Sequence of chain 1.A:
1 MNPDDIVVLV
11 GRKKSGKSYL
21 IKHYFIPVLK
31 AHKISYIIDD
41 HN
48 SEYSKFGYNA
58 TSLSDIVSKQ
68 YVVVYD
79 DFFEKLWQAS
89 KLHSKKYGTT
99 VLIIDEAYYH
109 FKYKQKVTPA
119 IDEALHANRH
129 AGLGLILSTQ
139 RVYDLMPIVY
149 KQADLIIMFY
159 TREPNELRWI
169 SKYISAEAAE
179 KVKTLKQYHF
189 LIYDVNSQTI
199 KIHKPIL

The small molecule below binds the protein below.
Small molecule (SMILES): Nc1ncnc2c1ncn2[C@@H]1O[C@H](COP(=O)(O)OP(=O)(O)OP(O)(O)=S)[C@@H](O)[C@H]1O

Binding-site contacts:
Ligand atom N1 contacts residue GLN185 of chain 1.A at 3.7 Å.
Ligand atom C6 contacts residue LEU183 of chain 1.A at 4.1 Å (hydrophobic).
Ligand atom N7 contacts residue LEU183 of chain 1.A at 3.8 Å.
Ligand atom C5 contacts residue GLN185 of chain 1.A at 3.5 Å.
Ligand atom N6 contacts residue LEU183 of chain 1.A at 3.0 Å (h-bond).
Ligand atom C2 contacts residue GLN185 of chain 1.A at 3.7 Å.
Ligand atom C5 contacts residue LYS184 of chain 1.A at 4.1 Å.
Ligand atom N6 contacts residue TYR158 of chain 1.A at 3.3 Å.
Ligand atom C5 contacts residue LEU183 of chain 1.A at 4.3 Å (hydrophobic).
Ligand atom N6 contacts residue LYS184 of chain 1.A at 3.4 Å.
Ligand atom N7 contacts residue LYS184 of chain 1.A at 3.7 Å.
Ligand atom N3 contacts residue GLN185 of chain 1.A at 3.9 Å.
Ligand atom C4 contacts residue GLN185 of chain 1.A at 4.2 Å.
Ligand atom C6 contacts residue LYS184 of chain 1.A at 3.9 Å.
Ligand atom N7 contacts residue GLN185 of chain 1.A at 3.8 Å.
Ligand atom C6 contacts residue GLN185 of chain 1.A at 3.4 Å.
Ligand atom N6 contacts residue GLN185 of chain 1.A at 3.5 Å (h-bond).